Binding-site contacts:
Ligand atom C7 contacts residue LEU99 of chain 1.B at 4.1 Å (hydrophobic).
Ligand atom O3 contacts residue THR226 of chain 1.B at 4.2 Å.
Ligand atom O3 contacts residue ARG228 of chain 1.B at 2.8 Å (salt-bridge).
Ligand atom O6 contacts residue TYR100 of chain 1.B at 3.1 Å (h-bond).
Ligand atom O6 contacts residue LEU99 of chain 1.B at 3.2 Å (h-bond).
Ligand atom C6 contacts residue ASP208 of chain 1.B at 3.5 Å.
Ligand atom O2 contacts residue GLY98 of chain 1.B at 3.2 Å.
Ligand atom O2 contacts residue LEU99 of chain 1.B at 3.6 Å (h-bond).
Ligand atom C6 contacts residue TYR12 of chain 1.B at 4.0 Å (hydrophobic).
Ligand atom O4 contacts residue TYR12 of chain 1.B at 3.5 Å.
Ligand atom O3 contacts residue GLY227 of chain 1.B at 3.4 Å.
Ligand atom O4 contacts residue GLY227 of chain 1.B at 4.3 Å.
Ligand atom C4 contacts residue ARG228 of chain 1.B at 3.5 Å.
Ligand atom C2 contacts residue LEU99 of chain 1.B at 4.3 Å (hydrophobic).
Ligand atom C6 contacts residue LEU99 of chain 1.B at 3.8 Å (hydrophobic).
Ligand atom O2 contacts residue GLY227 of chain 1.B at 3.6 Å.
Ligand atom C5 contacts residue TYR12 of chain 1.B at 4.0 Å (hydrophobic).
Ligand atom C5 contacts residue LEU99 of chain 1.B at 3.9 Å (hydrophobic).
Ligand atom O1 contacts residue LEU99 of chain 1.B at 3.9 Å.
Ligand atom O4 contacts residue ASN14 of chain 1.B at 2.6 Å (h-bond).
Ligand atom O5 contacts residue GLY98 of chain 1.B at 3.9 Å.
Ligand atom C6 contacts residue GLY98 of chain 1.B at 4.3 Å.
Ligand atom C1 contacts residue LEU99 of chain 1.B at 4.0 Å (hydrophobic).
Ligand atom C6 contacts residue TYR100 of chain 1.B at 3.5 Å (hydrophobic).
Ligand atom O4 contacts residue ARG228 of chain 1.B at 3.5 Å.
Ligand atom C3 contacts residue ARG228 of chain 1.B at 3.5 Å.
Ligand atom O5 contacts residue LEU99 of chain 1.B at 3.0 Å (h-bond).
Ligand atom O6 contacts residue ASP208 of chain 1.B at 2.6 Å (salt-bridge).
Ligand atom C5 contacts residue ASP208 of chain 1.B at 3.8 Å.
Ligand atom C4 contacts residue ASN14 of chain 1.B at 3.9 Å.
Ligand atom O4 contacts residue ASP208 of chain 1.B at 2.6 Å (salt-bridge).
Ligand atom O6 contacts residue THR97 of chain 1.B at 4.2 Å.
Ligand atom O6 contacts residue GLY98 of chain 1.B at 3.1 Å (h-bond).
Ligand atom C4 contacts residue ASP208 of chain 1.B at 3.0 Å.
Ligand atom C3 contacts residue GLY227 of chain 1.B at 3.8 Å.
Ligand atom C6 contacts residue ALA207 of chain 1.B at 3.7 Å (hydrophobic).
Ligand atom C2 contacts residue GLY227 of chain 1.B at 4.3 Å.
Ligand atom C4 contacts residue GLY227 of chain 1.B at 3.8 Å.
Ligand atom O6 contacts residue ALA207 of chain 1.B at 3.4 Å.
Ligand atom O5 contacts residue TYR100 of chain 1.B at 4.3 Å.

Sequence of chain 1.B:
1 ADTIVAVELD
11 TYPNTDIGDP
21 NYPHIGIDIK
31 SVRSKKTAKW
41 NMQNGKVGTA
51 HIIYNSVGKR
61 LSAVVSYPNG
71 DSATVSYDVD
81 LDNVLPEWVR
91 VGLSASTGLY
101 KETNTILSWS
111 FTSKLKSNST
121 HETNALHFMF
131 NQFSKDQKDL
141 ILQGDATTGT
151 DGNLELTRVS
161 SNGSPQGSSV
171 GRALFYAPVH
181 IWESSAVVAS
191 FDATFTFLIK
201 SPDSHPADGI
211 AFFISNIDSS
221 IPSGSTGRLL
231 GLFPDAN

This protein binds this small molecule.
Small molecule (SMILES): CO[C@H]1O[C@H](CO)[C@@H](O)[C@H](O)[C@@H]1O